Binding-site contacts:
Ligand atom O2 contacts residue ERY1 of chain 1.OQA at 4.1 Å.
Ligand atom O6 contacts residue ERY1 of chain 1.OQA at 3.4 Å (h-bond).
Ligand atom C11 contacts residue ERY1 of chain 1.OQA at 4.3 Å.

This protein binds this small molecule.
Small molecule (SMILES): CC(=O)[C@H]1O[C@@H](OC2=CCC(/C=C(\C)C(=O)N[C@@H]3[C@H](O)[C@@H](O)[C@H]4OCO[C@H]4[C@@H]3O)=CC2=O)[C@@H](O)[C@@H]1O